Sequence of chain 9.B:
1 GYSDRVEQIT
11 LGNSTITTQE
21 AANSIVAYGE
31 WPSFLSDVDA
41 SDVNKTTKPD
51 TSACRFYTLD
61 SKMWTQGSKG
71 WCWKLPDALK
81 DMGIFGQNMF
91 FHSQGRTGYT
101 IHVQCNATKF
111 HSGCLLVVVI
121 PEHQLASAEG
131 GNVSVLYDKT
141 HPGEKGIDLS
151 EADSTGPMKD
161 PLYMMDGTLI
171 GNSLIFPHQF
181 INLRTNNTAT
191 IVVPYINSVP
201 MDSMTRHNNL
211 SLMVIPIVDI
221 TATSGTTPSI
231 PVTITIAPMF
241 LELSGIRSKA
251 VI

Sequence of chain 9.C:
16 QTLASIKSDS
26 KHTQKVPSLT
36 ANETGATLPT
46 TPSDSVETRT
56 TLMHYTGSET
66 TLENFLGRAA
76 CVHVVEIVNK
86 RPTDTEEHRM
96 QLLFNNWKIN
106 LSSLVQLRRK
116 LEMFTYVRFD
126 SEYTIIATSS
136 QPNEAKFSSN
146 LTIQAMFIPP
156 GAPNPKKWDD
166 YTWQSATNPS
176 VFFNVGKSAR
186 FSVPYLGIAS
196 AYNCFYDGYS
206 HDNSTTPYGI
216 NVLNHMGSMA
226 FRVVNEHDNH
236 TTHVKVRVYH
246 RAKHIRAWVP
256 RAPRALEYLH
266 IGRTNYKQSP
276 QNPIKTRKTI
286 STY

Binding-site contacts:
Ligand atom N1 contacts residue ASN219 of chain 9.C at 3.9 Å.
Ligand atom C4 contacts residue ASN105 of chain 9.C at 3.4 Å.
Ligand atom C17 contacts residue ASN198 of chain 9.C at 3.7 Å.
Ligand atom C10 contacts residue LEU218 of chain 9.C at 3.4 Å (hydrophobic).
Ligand atom F3 contacts residue ILE104 of chain 9.C at 3.7 Å.
Ligand atom C15 contacts residue LEU218 of chain 9.C at 3.8 Å (hydrophobic).
Ligand atom C14 contacts residue LEU218 of chain 9.C at 3.5 Å (hydrophobic).
Ligand atom N5 contacts residue ASN198 of chain 9.C at 3.0 Å (h-bond).
Ligand atom C13 contacts residue LEU218 of chain 9.C at 3.6 Å (hydrophobic).
Ligand atom C15 contacts residue ASN198 of chain 9.C at 2.5 Å.
Ligand atom F2 contacts residue MET221 of chain 9.C at 2.9 Å.
Ligand atom C6 contacts residue ASN105 of chain 9.C at 3.6 Å.
Ligand atom N6 contacts residue MET221 of chain 9.C at 3.2 Å.
Ligand atom N4 contacts residue LEU218 of chain 9.C at 3.0 Å (h-bond).
Ligand atom C6 contacts residue ILE104 of chain 9.C at 3.3 Å (hydrophobic).
Ligand atom C3 contacts residue TYR197 of chain 9.C at 3.8 Å (hydrophobic).
Ligand atom N3 contacts residue ASN198 of chain 9.C at 2.3 Å (h-bond).
Ligand atom F2 contacts residue TYR128 of chain 9.C at 3.4 Å.
Ligand atom C6 contacts residue MET221 of chain 9.C at 3.8 Å (hydrophobic).
Ligand atom C17 contacts residue ALA194 of chain 9.C at 3.6 Å (hydrophobic).
Ligand atom C13 contacts residue ASN198 of chain 9.C at 2.6 Å.
Ligand atom N6 contacts residue ASN219 of chain 9.C at 3.5 Å.
Ligand atom N3 contacts residue TYR197 of chain 9.C at 3.9 Å.
Ligand atom C12 contacts residue LEU218 of chain 9.C at 3.6 Å (hydrophobic).
Ligand atom C1 contacts residue TYR197 of chain 9.C at 3.8 Å (hydrophobic).
Ligand atom N6 contacts residue LEU218 of chain 9.C at 3.4 Å (h-bond).
Ligand atom C15 contacts residue ALA194 of chain 9.C at 3.5 Å (hydrophobic).
Ligand atom F3 contacts residue TYR128 of chain 9.C at 3.4 Å.
Ligand atom C13 contacts residue ALA196 of chain 9.C at 3.8 Å (hydrophobic).
Ligand atom F1 contacts residue SER126 of chain 9.C at 3.6 Å.
Ligand atom C15 contacts residue SER198 of chain 9.B at 3.6 Å.
Ligand atom C11 contacts residue LEU218 of chain 9.C at 3.6 Å (hydrophobic).
Ligand atom N2 contacts residue ASN198 of chain 9.C at 3.3 Å (h-bond).
Ligand atom N5 contacts residue TYR197 of chain 9.C at 3.8 Å.
Ligand atom C2 contacts residue MET221 of chain 9.C at 3.8 Å (hydrophobic).
Ligand atom F2 contacts residue ILE104 of chain 9.C at 3.4 Å.
Ligand atom C9 contacts residue ASN198 of chain 9.C at 3.1 Å.
Ligand atom C4 contacts residue MET221 of chain 9.C at 3.7 Å (hydrophobic).
Ligand atom F3 contacts residue LEU106 of chain 9.C at 3.5 Å.
Ligand atom C18 contacts residue ILE104 of chain 9.C at 3.9 Å (hydrophobic).

A protein and the small-molecule ligand that binds it are described below.
Small molecule (SMILES): Nc1nc(-c2ccccc2)nc2[nH]nc(Nc3ccc(C(F)(F)F)cc3)c12

Sequence of chain 53.D:
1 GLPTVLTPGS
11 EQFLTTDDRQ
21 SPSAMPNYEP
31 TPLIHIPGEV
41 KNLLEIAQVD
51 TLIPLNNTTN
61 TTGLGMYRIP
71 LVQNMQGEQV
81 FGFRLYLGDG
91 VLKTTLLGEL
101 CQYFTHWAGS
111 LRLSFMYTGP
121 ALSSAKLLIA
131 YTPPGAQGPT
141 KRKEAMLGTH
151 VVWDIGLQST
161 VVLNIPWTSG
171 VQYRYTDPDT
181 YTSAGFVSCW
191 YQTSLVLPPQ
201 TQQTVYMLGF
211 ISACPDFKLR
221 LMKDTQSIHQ